Sequence of chain 1.B:
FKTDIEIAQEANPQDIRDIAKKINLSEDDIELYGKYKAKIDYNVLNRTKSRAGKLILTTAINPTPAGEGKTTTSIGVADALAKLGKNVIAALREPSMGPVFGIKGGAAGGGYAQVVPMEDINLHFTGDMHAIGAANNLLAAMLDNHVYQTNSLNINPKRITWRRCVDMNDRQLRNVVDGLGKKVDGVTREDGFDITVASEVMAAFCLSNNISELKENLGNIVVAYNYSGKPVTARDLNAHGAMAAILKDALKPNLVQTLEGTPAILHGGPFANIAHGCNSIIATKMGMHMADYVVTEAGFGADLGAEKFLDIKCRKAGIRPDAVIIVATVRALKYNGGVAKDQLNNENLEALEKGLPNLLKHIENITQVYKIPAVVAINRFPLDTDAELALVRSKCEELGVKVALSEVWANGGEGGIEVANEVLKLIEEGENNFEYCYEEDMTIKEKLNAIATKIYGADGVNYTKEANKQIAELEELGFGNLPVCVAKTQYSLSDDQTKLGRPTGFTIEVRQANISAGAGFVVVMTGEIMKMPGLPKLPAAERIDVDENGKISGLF

Binding-site contacts:
Ligand atom O6 contacts residue LYS322 of chain 1.B at 3.2 Å.
Ligand atom C1 contacts residue LYS322 of chain 1.B at 3.6 Å.
Ligand atom O6 contacts residue ARG321 of chain 1.B at 4.2 Å.
Ligand atom C2 contacts residue LYS322 of chain 1.B at 4.5 Å.
Ligand atom C3 contacts residue ARG321 of chain 1.B at 4.3 Å.
Ligand atom C4 contacts residue LYS322 of chain 1.B at 3.8 Å.
Ligand atom C4 contacts residue ARG321 of chain 1.B at 3.1 Å.
Ligand atom C3 contacts residue LYS322 of chain 1.B at 4.3 Å.

The protein below binds the small molecule below.
Small molecule (SMILES): C[C@@H](O)[C@@H](C)O